Sequence of chain 1.B:
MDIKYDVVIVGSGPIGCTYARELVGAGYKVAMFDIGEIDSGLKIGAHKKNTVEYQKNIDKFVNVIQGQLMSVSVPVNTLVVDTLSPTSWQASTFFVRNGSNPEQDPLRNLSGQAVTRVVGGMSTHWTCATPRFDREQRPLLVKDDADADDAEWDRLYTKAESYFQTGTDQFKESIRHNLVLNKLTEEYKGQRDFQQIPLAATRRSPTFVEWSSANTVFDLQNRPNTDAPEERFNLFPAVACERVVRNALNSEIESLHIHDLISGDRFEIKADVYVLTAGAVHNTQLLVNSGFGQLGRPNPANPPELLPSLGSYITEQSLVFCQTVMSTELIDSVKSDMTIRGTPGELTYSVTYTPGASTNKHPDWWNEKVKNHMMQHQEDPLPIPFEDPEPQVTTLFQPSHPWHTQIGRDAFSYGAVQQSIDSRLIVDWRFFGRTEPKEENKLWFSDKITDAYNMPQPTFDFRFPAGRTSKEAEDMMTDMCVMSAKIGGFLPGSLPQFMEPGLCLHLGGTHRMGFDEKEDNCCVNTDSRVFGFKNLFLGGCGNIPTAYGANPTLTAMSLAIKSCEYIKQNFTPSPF

Binding-site contacts:
Ligand atom C4 contacts residue ASP452 of chain 1.B at 3.1 Å.
Ligand atom C1 contacts residue PHE474 of chain 1.B at 4.2 Å (hydrophobic).
Ligand atom C2 contacts residue FDA1 of chain 1.E at 3.1 Å.
Ligand atom O1 contacts residue LEU547 of chain 1.B at 4.0 Å.
Ligand atom C4 contacts residue PHE474 of chain 1.B at 4.2 Å (hydrophobic).
Ligand atom O5 contacts residue CYS546 of chain 1.B at 3.6 Å.
Ligand atom F3 contacts residue ASN593 of chain 1.B at 3.3 Å.
Ligand atom O6 contacts residue PHE454 of chain 1.B at 3.4 Å.
Ligand atom C6 contacts residue ASP452 of chain 1.B at 4.0 Å.
Ligand atom C1 contacts residue HIS548 of chain 1.B at 3.2 Å.
Ligand atom C3 contacts residue PHE474 of chain 1.B at 3.6 Å (hydrophobic).
Ligand atom O1 contacts residue CYS546 of chain 1.B at 2.6 Å (h-bond).
Ligand atom C3 contacts residue GLN448 of chain 1.B at 3.7 Å.
Ligand atom O2 contacts residue FDA1 of chain 1.E at 3.0 Å.
Ligand atom O2 contacts residue ASN593 of chain 1.B at 2.8 Å (h-bond).
Ligand atom C2 contacts residue HIS548 of chain 1.B at 3.3 Å.
Ligand atom C6 contacts residue PHE454 of chain 1.B at 3.8 Å (hydrophobic).
Ligand atom C3 contacts residue ASN593 of chain 1.B at 3.7 Å.
Ligand atom C4 contacts residue THR169 of chain 1.B at 4.0 Å.
Ligand atom F3 contacts residue FDA1 of chain 1.E at 3.3 Å.
Ligand atom F3 contacts residue GLN448 of chain 1.B at 3.0 Å.
Ligand atom O4 contacts residue ASP452 of chain 1.B at 2.4 Å (salt-bridge).
Ligand atom F3 contacts residue THR169 of chain 1.B at 3.5 Å.
Ligand atom C6 contacts residue ARG472 of chain 1.B at 4.1 Å.
Ligand atom O4 contacts residue PHE474 of chain 1.B at 4.0 Å.
Ligand atom O1 contacts residue FDA1 of chain 1.E at 3.1 Å.
Ligand atom O2 contacts residue HIS548 of chain 1.B at 2.4 Å (h-bond).
Ligand atom C6 contacts residue TYR456 of chain 1.B at 3.4 Å (hydrophobic).
Ligand atom O4 contacts residue ARG472 of chain 1.B at 3.4 Å.
Ligand atom C5 contacts residue PHE474 of chain 1.B at 4.2 Å (hydrophobic).
Ligand atom C5 contacts residue ASP452 of chain 1.B at 4.2 Å.
Ligand atom F3 contacts residue ASP452 of chain 1.B at 3.9 Å.
Ligand atom O1 contacts residue HIS548 of chain 1.B at 3.0 Å (h-bond).
Ligand atom O6 contacts residue TYR456 of chain 1.B at 2.6 Å (h-bond).
Ligand atom O5 contacts residue FDA1 of chain 1.E at 3.7 Å.
Ligand atom C1 contacts residue FDA1 of chain 1.E at 3.7 Å.
Ligand atom C2 contacts residue ASN593 of chain 1.B at 3.8 Å.
Ligand atom O4 contacts residue GLN448 of chain 1.B at 3.4 Å (h-bond).
Ligand atom C1 contacts residue CYS546 of chain 1.B at 3.1 Å (hydrophobic).
Ligand atom C3 contacts residue FDA1 of chain 1.E at 4.1 Å.

This protein binds this small molecule.
Small molecule (SMILES): OC[C@H]1O[C@@H](O)[C@H](O)[C@@H](F)[C@@H]1O